Sequence of chain 14.A:
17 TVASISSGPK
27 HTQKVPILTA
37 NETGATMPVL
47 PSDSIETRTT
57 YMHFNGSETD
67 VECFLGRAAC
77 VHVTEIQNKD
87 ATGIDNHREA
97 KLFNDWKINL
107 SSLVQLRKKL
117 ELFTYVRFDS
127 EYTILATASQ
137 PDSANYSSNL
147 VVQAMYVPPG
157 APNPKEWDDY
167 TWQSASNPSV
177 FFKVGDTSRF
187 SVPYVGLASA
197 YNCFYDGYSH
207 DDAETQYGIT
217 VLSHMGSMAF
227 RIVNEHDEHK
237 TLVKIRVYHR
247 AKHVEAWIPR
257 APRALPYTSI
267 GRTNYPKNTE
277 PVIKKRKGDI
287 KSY

This small molecule binds to this protein.
Small molecule (SMILES): Cc1cc(CCCCCCCOc2ccc(C3=N[C@@H](C)CO3)cc2)on1

Sequence of chain 14.C:
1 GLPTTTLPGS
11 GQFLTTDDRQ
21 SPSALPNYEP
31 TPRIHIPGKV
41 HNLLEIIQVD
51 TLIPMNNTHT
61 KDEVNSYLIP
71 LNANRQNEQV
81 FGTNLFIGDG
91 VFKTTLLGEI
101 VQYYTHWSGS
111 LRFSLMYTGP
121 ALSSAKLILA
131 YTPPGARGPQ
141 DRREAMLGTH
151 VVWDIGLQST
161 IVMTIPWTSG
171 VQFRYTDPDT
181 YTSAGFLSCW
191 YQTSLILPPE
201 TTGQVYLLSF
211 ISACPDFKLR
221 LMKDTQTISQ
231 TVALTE

Binding-site contacts:
Ligand atom C3 contacts residue PRO174 of chain 14.A at 3.8 Å (hydrophobic).
Ligand atom N2 contacts residue ALA24 of chain 14.C at 3.4 Å.
Ligand atom CM1 contacts residue SER107 of chain 14.A at 3.9 Å.
Ligand atom C1C contacts residue TYR152 of chain 14.A at 4.0 Å (hydrophobic).
Ligand atom C3C contacts residue TYR128 of chain 14.A at 3.9 Å (hydrophobic).
Ligand atom C5B contacts residue LEU106 of chain 14.A at 3.8 Å (hydrophobic).
Ligand atom C31 contacts residue PRO174 of chain 14.A at 3.4 Å (hydrophobic).
Ligand atom C5 contacts residue TYR152 of chain 14.A at 3.8 Å (hydrophobic).
Ligand atom C4 contacts residue MET224 of chain 14.A at 3.8 Å (hydrophobic).
Ligand atom C6C contacts residue VAL191 of chain 14.A at 3.2 Å (hydrophobic).
Ligand atom C7C contacts residue VAL191 of chain 14.A at 4.0 Å (hydrophobic).
Ligand atom C4B contacts residue LEU106 of chain 14.A at 4.0 Å (hydrophobic).
Ligand atom C5 contacts residue PHE186 of chain 14.A at 3.5 Å (hydrophobic).
Ligand atom C31 contacts residue VAL176 of chain 14.A at 3.3 Å (hydrophobic).
Ligand atom O1B contacts residue ILE104 of chain 14.A at 3.9 Å.
Ligand atom C3 contacts residue PHE186 of chain 14.A at 3.8 Å (hydrophobic).
Ligand atom N2 contacts residue PHE186 of chain 14.A at 3.7 Å.
Ligand atom C5C contacts residue TYR128 of chain 14.A at 3.5 Å (hydrophobic).
Ligand atom C3C contacts residue VAL188 of chain 14.A at 3.3 Å (hydrophobic).
Ligand atom C31 contacts residue ALA150 of chain 14.A at 3.1 Å (hydrophobic).
Ligand atom C7C contacts residue TYR128 of chain 14.A at 3.6 Å (hydrophobic).
Ligand atom C4 contacts residue TYR152 of chain 14.A at 3.9 Å (hydrophobic).
Ligand atom C6B contacts residue TYR197 of chain 14.A at 3.7 Å (hydrophobic).
Ligand atom O1 contacts residue VAL188 of chain 14.A at 3.8 Å.
Ligand atom O1 contacts residue PHE186 of chain 14.A at 3.5 Å.
Ligand atom C4A contacts residue ASN198 of chain 14.A at 3.9 Å.
Ligand atom C31 contacts residue SER175 of chain 14.A at 3.6 Å.
Ligand atom C2C contacts residue TYR152 of chain 14.A at 4.0 Å (hydrophobic).
Ligand atom C5B contacts residue TYR197 of chain 14.A at 3.8 Å (hydrophobic).
Ligand atom C2C contacts residue VAL188 of chain 14.A at 3.2 Å (hydrophobic).
Ligand atom N2 contacts residue PRO174 of chain 14.A at 3.9 Å.
Ligand atom C7C contacts residue TYR197 of chain 14.A at 3.8 Å (hydrophobic).
Ligand atom O1 contacts residue TYR152 of chain 14.A at 3.9 Å.
Ligand atom C4C contacts residue ILE104 of chain 14.A at 3.9 Å (hydrophobic).
Ligand atom C4C contacts residue TYR152 of chain 14.A at 3.8 Å (hydrophobic).
Ligand atom C5C contacts residue ILE104 of chain 14.A at 3.8 Å (hydrophobic).
Ligand atom O1B contacts residue TYR128 of chain 14.A at 3.9 Å.
Ligand atom O1 contacts residue ALA24 of chain 14.C at 3.6 Å.
Ligand atom C4 contacts residue PHE186 of chain 14.A at 3.6 Å (hydrophobic).
Ligand atom C6B contacts residue LEU106 of chain 14.A at 4.0 Å (hydrophobic).